Binding-site contacts:
Ligand atom O contacts residue GLY165 of chain 1.A at 4.0 Å.
Ligand atom CB contacts residue SER261 of chain 1.A at 4.4 Å.
Ligand atom OE2 contacts residue ARG210 of chain 1.A at 3.7 Å.
Ligand atom CG contacts residue ARG210 of chain 1.A at 3.4 Å.
Ligand atom CD contacts residue ARG210 of chain 1.A at 3.4 Å.
Ligand atom OE1 contacts residue SER265 of chain 1.A at 4.0 Å.
Ligand atom CA contacts residue LEU260 of chain 1.A at 4.0 Å (hydrophobic).
Ligand atom CD contacts residue GLY166 of chain 1.A at 4.2 Å.
Ligand atom CB contacts residue ASP262 of chain 1.A at 4.2 Å.
Ligand atom OXT contacts residue ASP114 of chain 1.A at 3.2 Å (salt-bridge).
Ligand atom C contacts residue ASP114 of chain 1.A at 3.7 Å.
Ligand atom OE1 contacts residue ARG210 of chain 1.A at 3.0 Å (salt-bridge).
Ligand atom OE2 contacts residue GLY166 of chain 1.A at 3.6 Å.
Ligand atom N contacts residue LEU260 of chain 1.A at 3.1 Å (h-bond).
Ligand atom N contacts residue GLY166 of chain 1.A at 4.1 Å.
Ligand atom C contacts residue LYS33 of chain 1.A at 3.6 Å.
Ligand atom O contacts residue GLY166 of chain 1.A at 4.1 Å.
Ligand atom N contacts residue ASP114 of chain 1.A at 3.5 Å (salt-bridge).
Ligand atom CB contacts residue ARG210 of chain 1.A at 4.4 Å.
Ligand atom N contacts residue TYR35 of chain 1.A at 4.2 Å.
Ligand atom O contacts residue ASP114 of chain 1.A at 3.9 Å.
Ligand atom CA contacts residue LYS33 of chain 1.A at 3.8 Å.
Ligand atom N contacts residue SER167 of chain 1.A at 4.2 Å.
Ligand atom OE2 contacts residue ASN208 of chain 1.A at 3.5 Å (h-bond).
Ligand atom OXT contacts residue LYS33 of chain 1.A at 2.7 Å (salt-bridge).
Ligand atom CG contacts residue GLY166 of chain 1.A at 4.1 Å.
Ligand atom CG contacts residue SER167 of chain 1.A at 4.4 Å.

Sequence of chain 1.A:
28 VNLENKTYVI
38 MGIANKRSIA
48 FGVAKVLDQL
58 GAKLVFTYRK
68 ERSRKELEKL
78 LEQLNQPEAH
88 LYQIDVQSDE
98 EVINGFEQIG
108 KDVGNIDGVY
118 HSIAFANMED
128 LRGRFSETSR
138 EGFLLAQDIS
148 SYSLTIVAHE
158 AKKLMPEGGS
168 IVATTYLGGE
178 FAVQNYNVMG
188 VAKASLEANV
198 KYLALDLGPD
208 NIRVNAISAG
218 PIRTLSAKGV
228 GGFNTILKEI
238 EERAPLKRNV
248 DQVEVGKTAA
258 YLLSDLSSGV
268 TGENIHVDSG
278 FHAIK

This small molecule binds to this protein.
Small molecule (SMILES): N[C@@H](CCC(=O)O)C(=O)O